Sequence of chain 1.B:
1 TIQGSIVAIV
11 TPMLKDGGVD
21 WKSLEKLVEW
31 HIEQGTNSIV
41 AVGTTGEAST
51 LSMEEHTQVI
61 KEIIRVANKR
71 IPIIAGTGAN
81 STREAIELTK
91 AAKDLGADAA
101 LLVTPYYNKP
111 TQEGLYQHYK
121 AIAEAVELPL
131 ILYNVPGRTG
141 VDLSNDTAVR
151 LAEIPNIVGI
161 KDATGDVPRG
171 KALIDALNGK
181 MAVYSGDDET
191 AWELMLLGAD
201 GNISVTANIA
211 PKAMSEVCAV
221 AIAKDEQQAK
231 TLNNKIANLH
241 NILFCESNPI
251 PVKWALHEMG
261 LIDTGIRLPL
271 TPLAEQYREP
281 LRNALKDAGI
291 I

The small molecule below binds the protein below.
Small molecule (SMILES): CCC(=O)C(=O)O

Binding-site contacts:
Ligand atom C2 contacts residue ILE203 of chain 1.B at 4.4 Å (hydrophobic).
Ligand atom C contacts residue ALA8 of chain 1.B at 4.3 Å (hydrophobic).
Ligand atom C contacts residue TYR133 of chain 1.B at 3.3 Å (hydrophobic).
Ligand atom C3 contacts residue ALA8 of chain 1.B at 3.9 Å (hydrophobic).
Ligand atom C4 contacts residue LYS161 of chain 1.B at 2.5 Å.
Ligand atom OXT contacts residue LEU101 of chain 1.B at 3.8 Å.
Ligand atom C4 contacts residue VAL205 of chain 1.B at 4.1 Å (hydrophobic).
Ligand atom C3 contacts residue TYR133 of chain 1.B at 4.0 Å (hydrophobic).
Ligand atom C4 contacts residue ILE203 of chain 1.B at 2.9 Å (hydrophobic).
Ligand atom C2 contacts residue THR45 of chain 1.B at 4.4 Å.
Ligand atom C contacts residue GLY43 of chain 1.B at 4.2 Å.
Ligand atom C4 contacts residue THR45 of chain 1.B at 4.5 Å.
Ligand atom C2 contacts residue THR44 of chain 1.B at 4.5 Å.
Ligand atom OXT contacts residue LYS161 of chain 1.B at 3.0 Å (salt-bridge).
Ligand atom O contacts residue GLY43 of chain 1.B at 3.6 Å.
Ligand atom C3 contacts residue ILE203 of chain 1.B at 4.4 Å (hydrophobic).
Ligand atom O contacts residue THR45 of chain 1.B at 2.8 Å (h-bond).
Ligand atom OXT contacts residue THR44 of chain 1.B at 3.1 Å (h-bond).
Ligand atom C contacts residue THR45 of chain 1.B at 4.0 Å.
Ligand atom C contacts residue LYS161 of chain 1.B at 2.6 Å.
Ligand atom C3 contacts residue THR45 of chain 1.B at 3.6 Å.
Ligand atom C3 contacts residue VAL205 of chain 1.B at 4.1 Å (hydrophobic).
Ligand atom C4 contacts residue ALA8 of chain 1.B at 3.9 Å (hydrophobic).
Ligand atom C contacts residue THR44 of chain 1.B at 3.2 Å.
Ligand atom OXT contacts residue TYR133 of chain 1.B at 2.7 Å.
Ligand atom O contacts residue TYR133 of chain 1.B at 4.0 Å.
Ligand atom C2 contacts residue LYS161 of chain 1.B at 1.4 Å.
Ligand atom O contacts residue LYS161 of chain 1.B at 3.7 Å.
Ligand atom O contacts residue THR44 of chain 1.B at 2.6 Å (h-bond).
Ligand atom C4 contacts residue SER204 of chain 1.B at 4.2 Å.
Ligand atom C2 contacts residue TYR133 of chain 1.B at 3.2 Å (hydrophobic).
Ligand atom C3 contacts residue LYS161 of chain 1.B at 2.4 Å.
Ligand atom O contacts residue ALA8 of chain 1.B at 4.1 Å.
Ligand atom C2 contacts residue ALA8 of chain 1.B at 4.2 Å (hydrophobic).
Ligand atom OXT contacts residue GLY43 of chain 1.B at 3.9 Å.